Binding-site contacts:
Ligand atom C4 contacts residue ASN89 of chain 1.C at 4.4 Å.
Ligand atom C8 contacts residue SER91 of chain 1.C at 3.4 Å.
Ligand atom C5 contacts residue LYS88 of chain 1.C at 4.0 Å.
Ligand atom C2 contacts residue SER91 of chain 1.C at 4.3 Å.
Ligand atom C6 contacts residue LYS88 of chain 1.C at 3.8 Å.
Ligand atom C3 contacts residue HIS92 of chain 1.C at 3.9 Å.
Ligand atom O6 contacts residue LYS88 of chain 1.C at 4.3 Å.
Ligand atom C1 contacts residue LYS88 of chain 1.C at 4.3 Å.
Ligand atom C3 contacts residue ASN89 of chain 1.C at 3.9 Å.
Ligand atom C7 contacts residue ASN89 of chain 1.C at 3.3 Å.
Ligand atom C8 contacts residue ASN89 of chain 1.C at 3.9 Å.
Ligand atom C7 contacts residue SER91 of chain 1.C at 3.7 Å.
Ligand atom O7 contacts residue HIS92 of chain 1.C at 4.5 Å.
Ligand atom N2 contacts residue HIS92 of chain 1.C at 4.0 Å.
Ligand atom O7 contacts residue ASN89 of chain 1.C at 3.4 Å (h-bond).
Ligand atom C1 contacts residue HIS92 of chain 1.C at 3.8 Å.
Ligand atom C5 contacts residue ASN89 of chain 1.C at 3.9 Å.
Ligand atom O5 contacts residue LYS88 of chain 1.C at 3.5 Å.
Ligand atom O5 contacts residue ASN89 of chain 1.C at 2.5 Å (h-bond).
Ligand atom C2 contacts residue ASN89 of chain 1.C at 2.5 Å.
Ligand atom N2 contacts residue ASN89 of chain 1.C at 2.9 Å (h-bond).
Ligand atom C8 contacts residue ASN90 of chain 1.C at 3.9 Å.
Ligand atom C1 contacts residue ASN89 of chain 1.C at 1.5 Å.
Ligand atom N2 contacts residue SER91 of chain 1.C at 3.2 Å (h-bond).
Ligand atom C2 contacts residue HIS92 of chain 1.C at 4.1 Å.

This small molecule binds to this protein.
Small molecule (SMILES): CC(=O)N[C@H]1[C@H](O[C@H]2[C@H](O)[C@@H](NC(C)=O)CO[C@@H]2CO)O[C@H](CO)[C@@H](O)[C@@H]1O

Sequence of chain 1.C:
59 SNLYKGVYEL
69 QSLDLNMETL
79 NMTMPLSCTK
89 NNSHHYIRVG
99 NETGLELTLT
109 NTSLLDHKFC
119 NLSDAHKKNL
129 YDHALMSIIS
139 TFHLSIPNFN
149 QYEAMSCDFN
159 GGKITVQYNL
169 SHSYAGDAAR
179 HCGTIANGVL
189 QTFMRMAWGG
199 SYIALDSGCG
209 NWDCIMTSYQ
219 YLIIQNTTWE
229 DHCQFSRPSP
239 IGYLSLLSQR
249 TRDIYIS